Binding-site contacts:
Ligand atom C8 contacts residue ASN112 of chain 1.A at 4.2 Å.
Ligand atom C7 contacts residue PRO111 of chain 1.A at 4.4 Å (hydrophobic).
Ligand atom O7 contacts residue ASN112 of chain 1.A at 3.9 Å.
Ligand atom C6 contacts residue ASN112 of chain 1.A at 4.4 Å.
Ligand atom O5 contacts residue ASN112 of chain 1.A at 2.0 Å (h-bond).
Ligand atom C8 contacts residue ARG109 of chain 1.A at 3.9 Å.
Ligand atom C5 contacts residue ASN112 of chain 1.A at 3.4 Å.
Ligand atom C8 contacts residue PRO111 of chain 1.A at 3.7 Å (hydrophobic).
Ligand atom C4 contacts residue ASN112 of chain 1.A at 4.0 Å.
Ligand atom C3 contacts residue ASN112 of chain 1.A at 3.7 Å.
Ligand atom C1 contacts residue ASN112 of chain 1.A at 1.4 Å.
Ligand atom C2 contacts residue ASN112 of chain 1.A at 2.4 Å.
Ligand atom C7 contacts residue ASN112 of chain 1.A at 3.7 Å.
Ligand atom O3 contacts residue ARG109 of chain 1.A at 4.2 Å.
Ligand atom C3 contacts residue ARG109 of chain 1.A at 4.0 Å.
Ligand atom N2 contacts residue ASN112 of chain 1.A at 3.0 Å (h-bond).
Ligand atom N2 contacts residue ARG109 of chain 1.A at 3.9 Å.
Ligand atom C8 contacts residue ILE110 of chain 1.A at 3.4 Å (hydrophobic).

The protein below binds the small molecule below.
Small molecule (SMILES): CC(=O)N[C@@H]1[C@@H](O)[C@H](O)[C@@H](CO)O[C@H]1O

Sequence of chain 1.A:
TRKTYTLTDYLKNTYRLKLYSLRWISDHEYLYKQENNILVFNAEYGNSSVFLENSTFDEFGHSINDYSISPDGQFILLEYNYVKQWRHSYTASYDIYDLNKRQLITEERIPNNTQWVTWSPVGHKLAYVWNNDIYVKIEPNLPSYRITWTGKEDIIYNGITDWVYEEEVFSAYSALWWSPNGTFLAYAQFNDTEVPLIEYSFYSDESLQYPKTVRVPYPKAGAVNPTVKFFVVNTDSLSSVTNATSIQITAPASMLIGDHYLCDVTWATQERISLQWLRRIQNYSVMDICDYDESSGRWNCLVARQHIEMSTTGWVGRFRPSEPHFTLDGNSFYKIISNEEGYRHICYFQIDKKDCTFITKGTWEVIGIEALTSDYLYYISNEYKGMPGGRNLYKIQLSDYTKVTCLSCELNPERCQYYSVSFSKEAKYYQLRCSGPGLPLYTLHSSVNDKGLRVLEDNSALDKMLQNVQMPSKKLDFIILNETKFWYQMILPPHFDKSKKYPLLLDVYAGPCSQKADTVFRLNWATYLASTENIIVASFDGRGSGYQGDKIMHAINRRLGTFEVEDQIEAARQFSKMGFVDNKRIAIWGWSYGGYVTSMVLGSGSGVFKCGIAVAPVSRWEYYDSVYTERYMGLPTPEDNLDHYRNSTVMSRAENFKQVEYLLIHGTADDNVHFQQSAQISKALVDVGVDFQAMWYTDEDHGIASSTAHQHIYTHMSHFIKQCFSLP